Binding-site contacts:
Ligand atom C4A contacts residue ASP112 of chain 18.A at 2.6 Å.
Ligand atom C5B contacts residue ILE113 of chain 18.A at 3.5 Å (hydrophobic).
Ligand atom C5A contacts residue ASN228 of chain 18.A at 4.0 Å.
Ligand atom C5 contacts residue PHE155 of chain 18.A at 3.9 Å (hydrophobic).
Ligand atom C2B contacts residue TRP203 of chain 18.A at 4.0 Å (hydrophobic).
Ligand atom C4C contacts residue VAL192 of chain 18.A at 3.5 Å (hydrophobic).
Ligand atom C5B contacts residue ASP112 of chain 18.A at 4.0 Å.
Ligand atom C31 contacts residue VAL179 of chain 18.A at 3.3 Å (hydrophobic).
Ligand atom C3C contacts residue PHE135 of chain 18.A at 3.8 Å (hydrophobic).
Ligand atom N2 contacts residue PHE155 of chain 18.A at 3.5 Å.
Ligand atom O1 contacts residue PHE155 of chain 18.A at 3.4 Å.
Ligand atom C6B contacts residue ILE113 of chain 18.A at 4.0 Å (hydrophobic).
Ligand atom C2C contacts residue PHE155 of chain 18.A at 3.9 Å (hydrophobic).
Ligand atom O1A contacts residue TRP203 of chain 18.A at 3.3 Å.
Ligand atom C31 contacts residue ILE24 of chain 18.C at 3.6 Å (hydrophobic).
Ligand atom C6C contacts residue TYR201 of chain 18.A at 3.9 Å (hydrophobic).
Ligand atom N2 contacts residue PHE233 of chain 18.A at 3.7 Å.
Ligand atom C2A contacts residue TRP203 of chain 18.A at 3.6 Å (hydrophobic).
Ligand atom C5C contacts residue ILE111 of chain 18.A at 3.8 Å (hydrophobic).
Ligand atom C5C contacts residue PHE135 of chain 18.A at 3.5 Å (hydrophobic).
Ligand atom C4A contacts residue THR114 of chain 18.A at 3.5 Å.
Ligand atom C2B contacts residue TYR201 of chain 18.A at 3.5 Å (hydrophobic).
Ligand atom N3A contacts residue ILE113 of chain 18.A at 3.8 Å.
Ligand atom C4B contacts residue TRP203 of chain 18.A at 3.5 Å (hydrophobic).
Ligand atom C3B contacts residue TRP203 of chain 18.A at 3.1 Å (hydrophobic).
Ligand atom O1 contacts residue PHE233 of chain 18.A at 3.1 Å.
Ligand atom C4 contacts residue ILE24 of chain 18.C at 4.0 Å (hydrophobic).
Ligand atom C4B contacts residue ILE113 of chain 18.A at 4.0 Å (hydrophobic).
Ligand atom C5 contacts residue PHE233 of chain 18.A at 4.0 Å (hydrophobic).
Ligand atom C3B contacts residue ASN228 of chain 18.A at 4.0 Å.
Ligand atom N3A contacts residue THR114 of chain 18.A at 4.0 Å.
Ligand atom C31 contacts residue PRO177 of chain 18.A at 3.9 Å (hydrophobic).
Ligand atom C4C contacts residue PHE135 of chain 18.A at 3.8 Å (hydrophobic).
Ligand atom O1A contacts residue ASN228 of chain 18.A at 3.7 Å.
Ligand atom N3A contacts residue ASP112 of chain 18.A at 2.5 Å (salt-bridge).
Ligand atom C5A contacts residue ASP112 of chain 18.A at 4.0 Å.
Ligand atom C2A contacts residue ASP112 of chain 18.A at 3.8 Å.
Ligand atom C5B contacts residue ILE111 of chain 18.A at 3.9 Å (hydrophobic).
Ligand atom O1B contacts residue TYR201 of chain 18.A at 3.4 Å.
Ligand atom C2C contacts residue VAL192 of chain 18.A at 3.7 Å (hydrophobic).

The protein below binds the small molecule below.
Small molecule (SMILES): Cc1cc(CCCCCCCOc2ccc(C3=NCCO3)cc2)on1

Sequence of chain 18.C:
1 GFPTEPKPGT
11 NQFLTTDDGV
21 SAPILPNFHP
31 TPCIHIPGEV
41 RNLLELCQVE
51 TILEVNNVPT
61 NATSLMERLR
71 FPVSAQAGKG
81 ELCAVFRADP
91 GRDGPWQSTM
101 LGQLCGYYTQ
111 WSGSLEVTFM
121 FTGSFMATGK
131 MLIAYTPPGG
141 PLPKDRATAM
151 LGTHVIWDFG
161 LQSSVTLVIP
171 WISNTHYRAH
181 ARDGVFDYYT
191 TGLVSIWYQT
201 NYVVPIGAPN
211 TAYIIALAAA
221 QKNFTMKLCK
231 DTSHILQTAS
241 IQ

Sequence of chain 18.A:
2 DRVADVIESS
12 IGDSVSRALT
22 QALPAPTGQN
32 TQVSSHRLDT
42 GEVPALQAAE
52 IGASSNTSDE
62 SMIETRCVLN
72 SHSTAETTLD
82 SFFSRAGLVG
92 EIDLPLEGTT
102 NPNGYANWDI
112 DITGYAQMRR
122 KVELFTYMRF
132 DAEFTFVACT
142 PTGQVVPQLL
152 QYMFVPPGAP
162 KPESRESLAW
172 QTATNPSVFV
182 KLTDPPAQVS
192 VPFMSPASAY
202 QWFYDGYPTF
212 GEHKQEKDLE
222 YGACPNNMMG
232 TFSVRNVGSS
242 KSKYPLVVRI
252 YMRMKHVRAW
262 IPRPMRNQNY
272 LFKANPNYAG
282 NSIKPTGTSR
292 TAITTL

Sequence of chain 19.C:
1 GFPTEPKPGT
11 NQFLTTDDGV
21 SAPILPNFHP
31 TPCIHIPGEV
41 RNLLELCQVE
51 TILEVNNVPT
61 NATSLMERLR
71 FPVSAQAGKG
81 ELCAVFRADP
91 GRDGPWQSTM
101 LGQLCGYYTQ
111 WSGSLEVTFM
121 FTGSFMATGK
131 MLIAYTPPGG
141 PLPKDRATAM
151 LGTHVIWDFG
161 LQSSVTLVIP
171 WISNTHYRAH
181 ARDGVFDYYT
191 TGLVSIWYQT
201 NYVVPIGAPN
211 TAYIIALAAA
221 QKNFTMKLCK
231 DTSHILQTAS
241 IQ